Binding-site contacts:
Ligand atom C5 contacts residue ASN154 of chain 7.E at 3.6 Å.
Ligand atom C1 contacts residue SER156 of chain 7.E at 4.5 Å.
Ligand atom C1 contacts residue ASN154 of chain 7.E at 1.4 Å.
Ligand atom C2 contacts residue ASN154 of chain 7.E at 2.5 Å.
Ligand atom C4 contacts residue ASN154 of chain 7.E at 4.2 Å.
Ligand atom C7 contacts residue ASN154 of chain 7.E at 3.6 Å.
Ligand atom N2 contacts residue ASN154 of chain 7.E at 2.9 Å (h-bond).
Ligand atom C3 contacts residue ASN154 of chain 7.E at 3.8 Å.
Ligand atom C1 contacts residue SER157 of chain 7.E at 4.2 Å.
Ligand atom O7 contacts residue ASN154 of chain 7.E at 4.0 Å.
Ligand atom O5 contacts residue SER157 of chain 7.E at 3.9 Å.
Ligand atom O5 contacts residue ASN154 of chain 7.E at 2.4 Å (h-bond).
Ligand atom C8 contacts residue ASN154 of chain 7.E at 4.0 Å.

Sequence of chain 7.E:
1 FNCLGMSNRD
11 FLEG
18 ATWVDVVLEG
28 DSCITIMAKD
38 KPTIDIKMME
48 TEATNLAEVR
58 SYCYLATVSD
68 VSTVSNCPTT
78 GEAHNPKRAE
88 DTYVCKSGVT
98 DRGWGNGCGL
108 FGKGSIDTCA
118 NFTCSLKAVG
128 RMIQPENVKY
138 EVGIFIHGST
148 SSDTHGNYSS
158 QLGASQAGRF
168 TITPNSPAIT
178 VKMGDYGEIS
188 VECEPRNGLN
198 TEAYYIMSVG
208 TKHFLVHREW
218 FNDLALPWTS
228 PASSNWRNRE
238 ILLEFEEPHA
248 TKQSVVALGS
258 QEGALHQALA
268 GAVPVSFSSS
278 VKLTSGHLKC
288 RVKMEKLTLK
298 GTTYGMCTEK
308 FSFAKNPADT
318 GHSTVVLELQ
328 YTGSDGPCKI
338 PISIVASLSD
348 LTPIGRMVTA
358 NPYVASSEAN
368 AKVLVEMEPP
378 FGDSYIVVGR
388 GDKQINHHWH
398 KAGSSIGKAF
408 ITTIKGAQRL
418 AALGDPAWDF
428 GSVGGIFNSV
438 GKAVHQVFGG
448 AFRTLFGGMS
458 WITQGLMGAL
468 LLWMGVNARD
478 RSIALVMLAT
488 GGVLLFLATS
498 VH

The protein below binds the small molecule below.
Small molecule (SMILES): CC(=O)N[C@@H]1[C@@H](O)[C@H](O)[C@@H](CO)O[C@H]1O